Binding-site contacts:
Ligand atom O3 contacts residue ASN368 of chain 1.A at 3.3 Å (h-bond).
Ligand atom C8 contacts residue ILE373 of chain 1.A at 3.7 Å (hydrophobic).
Ligand atom C5 contacts residue ASN368 of chain 1.A at 3.2 Å.
Ligand atom C2 contacts residue ASN368 of chain 1.A at 2.6 Å.
Ligand atom C2 contacts residue ILE373 of chain 1.A at 4.2 Å (hydrophobic).
Ligand atom C7 contacts residue ILE373 of chain 1.A at 4.0 Å (hydrophobic).
Ligand atom O5 contacts residue ASN368 of chain 1.A at 2.3 Å (h-bond).
Ligand atom C1 contacts residue ASN368 of chain 1.A at 1.5 Å.
Ligand atom C4 contacts residue ASN368 of chain 1.A at 3.9 Å.
Ligand atom N2 contacts residue ILE373 of chain 1.A at 3.4 Å.
Ligand atom C3 contacts residue HIS371 of chain 1.A at 4.4 Å.
Ligand atom O3 contacts residue THR370 of chain 1.A at 3.5 Å.
Ligand atom O6 contacts residue ASN368 of chain 1.A at 2.9 Å (h-bond).
Ligand atom C6 contacts residue ASN368 of chain 1.A at 3.3 Å.
Ligand atom N2 contacts residue ASN368 of chain 1.A at 3.8 Å.
Ligand atom C3 contacts residue ASN368 of chain 1.A at 3.4 Å.
Ligand atom C8 contacts residue HIS371 of chain 1.A at 3.5 Å.
Ligand atom O3 contacts residue HIS371 of chain 1.A at 4.1 Å.

A protein and the small-molecule ligand that binds it are described below.
Small molecule (SMILES): CC(=O)N[C@H]1[C@H](O[C@H]2[C@H](O)[C@@H](NC(C)=O)CO[C@@H]2CO)O[C@H](CO)[C@@H](O)[C@@H]1O

Sequence of chain 1.A:
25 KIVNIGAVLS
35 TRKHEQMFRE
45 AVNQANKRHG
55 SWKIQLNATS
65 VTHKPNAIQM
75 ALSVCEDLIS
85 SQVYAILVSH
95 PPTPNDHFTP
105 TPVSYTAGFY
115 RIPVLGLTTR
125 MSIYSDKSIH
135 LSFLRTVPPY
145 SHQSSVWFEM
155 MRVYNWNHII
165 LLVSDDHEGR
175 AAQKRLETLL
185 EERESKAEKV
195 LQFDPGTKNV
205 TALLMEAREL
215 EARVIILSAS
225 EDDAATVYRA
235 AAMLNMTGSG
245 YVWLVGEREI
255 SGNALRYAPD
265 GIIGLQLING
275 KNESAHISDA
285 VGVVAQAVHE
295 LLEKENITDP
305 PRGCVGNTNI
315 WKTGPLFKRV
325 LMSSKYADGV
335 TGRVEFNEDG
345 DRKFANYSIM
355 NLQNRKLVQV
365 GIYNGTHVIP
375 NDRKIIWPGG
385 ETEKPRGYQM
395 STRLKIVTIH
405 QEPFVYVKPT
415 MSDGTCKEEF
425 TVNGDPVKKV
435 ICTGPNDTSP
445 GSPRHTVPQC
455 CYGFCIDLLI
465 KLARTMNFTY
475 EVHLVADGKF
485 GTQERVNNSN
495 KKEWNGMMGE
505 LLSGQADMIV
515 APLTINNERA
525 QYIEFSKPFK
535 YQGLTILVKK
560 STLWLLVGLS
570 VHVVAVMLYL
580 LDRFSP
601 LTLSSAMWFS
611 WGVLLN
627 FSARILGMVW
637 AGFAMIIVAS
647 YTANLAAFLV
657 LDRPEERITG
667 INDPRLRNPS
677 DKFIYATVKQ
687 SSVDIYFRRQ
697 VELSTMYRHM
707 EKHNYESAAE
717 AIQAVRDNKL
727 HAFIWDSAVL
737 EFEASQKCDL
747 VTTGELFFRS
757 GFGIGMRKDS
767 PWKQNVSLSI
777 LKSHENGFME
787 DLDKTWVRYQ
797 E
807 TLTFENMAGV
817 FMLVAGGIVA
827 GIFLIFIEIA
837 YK